This protein binds this small molecule.
Small molecule (SMILES): O=c1[nH]cnc2c1ncn2[C@@H]1O[C@H](COP(=O)(O)O)[C@@H](O)[C@H]1O

Sequence of chain 1.F:
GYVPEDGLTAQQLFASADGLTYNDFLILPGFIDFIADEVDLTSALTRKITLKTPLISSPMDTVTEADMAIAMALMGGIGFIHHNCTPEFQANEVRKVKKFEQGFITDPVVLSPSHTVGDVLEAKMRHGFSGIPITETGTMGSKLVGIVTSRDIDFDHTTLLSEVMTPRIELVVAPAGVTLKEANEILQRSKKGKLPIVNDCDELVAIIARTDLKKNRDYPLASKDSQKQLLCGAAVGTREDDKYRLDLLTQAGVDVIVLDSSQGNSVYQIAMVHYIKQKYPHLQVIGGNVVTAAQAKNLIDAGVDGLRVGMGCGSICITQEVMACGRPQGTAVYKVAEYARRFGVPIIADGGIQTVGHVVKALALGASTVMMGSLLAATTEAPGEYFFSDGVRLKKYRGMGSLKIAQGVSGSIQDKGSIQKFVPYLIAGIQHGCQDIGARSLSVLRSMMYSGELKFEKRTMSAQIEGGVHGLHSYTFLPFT

Binding-site contacts:
Ligand atom O3P contacts residue SER329 of chain 1.F at 2.8 Å (h-bond).
Ligand atom O6 contacts residue GLY442 of chain 1.F at 3.7 Å.
Ligand atom C5' contacts residue MET70 of chain 1.F at 3.7 Å (hydrophobic).
Ligand atom O2P contacts residue GLY365 of chain 1.F at 3.7 Å.
Ligand atom O6 contacts residue MET414 of chain 1.F at 3.1 Å (h-bond).
Ligand atom O5' contacts residue GLY365 of chain 1.F at 3.5 Å.
Ligand atom C2 contacts residue GLN441 of chain 1.F at 3.8 Å.
Ligand atom P contacts residue GLY366 of chain 1.F at 3.9 Å.
Ligand atom N3 contacts residue NAD1 of chain 1.IA at 3.6 Å.
Ligand atom O6 contacts residue GLY415 of chain 1.F at 2.8 Å (h-bond).
Ligand atom C3' contacts residue ASP364 of chain 1.F at 3.4 Å.
Ligand atom C2 contacts residue CYS331 of chain 1.F at 3.3 Å (hydrophobic).
Ligand atom C8 contacts residue MET70 of chain 1.F at 3.7 Å (hydrophobic).
Ligand atom N3 contacts residue CYS331 of chain 1.F at 3.4 Å.
Ligand atom C3' contacts residue SER68 of chain 1.F at 3.2 Å.
Ligand atom O3P contacts residue GLY328 of chain 1.F at 3.1 Å.
Ligand atom N1 contacts residue THR333 of chain 1.F at 3.9 Å.
Ligand atom O5' contacts residue GLY387 of chain 1.F at 3.5 Å (h-bond).
Ligand atom O1P contacts residue SER388 of chain 1.F at 2.7 Å (h-bond).
Ligand atom P contacts residue SER329 of chain 1.F at 3.8 Å.
Ligand atom O6 contacts residue GLY413 of chain 1.F at 3.4 Å.
Ligand atom C2' contacts residue ASP364 of chain 1.F at 3.5 Å.
Ligand atom N1 contacts residue NAD1 of chain 1.IA at 3.4 Å (h-bond).
Ligand atom C2 contacts residue THR333 of chain 1.F at 3.5 Å.
Ligand atom O1P contacts residue GLY387 of chain 1.F at 3.5 Å.
Ligand atom C6 contacts residue GLY415 of chain 1.F at 3.9 Å.
Ligand atom N7 contacts residue MET414 of chain 1.F at 3.6 Å.
Ligand atom P contacts residue TYR411 of chain 1.F at 3.8 Å.
Ligand atom O2P contacts residue GLY366 of chain 1.F at 2.9 Å (h-bond).
Ligand atom C5' contacts residue TYR411 of chain 1.F at 3.7 Å (hydrophobic).
Ligand atom C4 contacts residue NAD1 of chain 1.IA at 3.8 Å.
Ligand atom C5' contacts residue GLY387 of chain 1.F at 3.6 Å.
Ligand atom O1P contacts residue TYR411 of chain 1.F at 2.7 Å (h-bond).
Ligand atom C2 contacts residue NAD1 of chain 1.IA at 3.0 Å.
Ligand atom N1 contacts residue GLN441 of chain 1.F at 3.3 Å (h-bond).
Ligand atom O2' contacts residue ASP364 of chain 1.F at 2.7 Å (salt-bridge).
Ligand atom O3' contacts residue ASP364 of chain 1.F at 2.5 Å (salt-bridge).
Ligand atom O3' contacts residue SER68 of chain 1.F at 2.6 Å (h-bond).
Ligand atom O2P contacts residue ILE367 of chain 1.F at 3.6 Å.
Ligand atom N7 contacts residue GLY413 of chain 1.F at 3.9 Å.